Sequence of chain 2.A:
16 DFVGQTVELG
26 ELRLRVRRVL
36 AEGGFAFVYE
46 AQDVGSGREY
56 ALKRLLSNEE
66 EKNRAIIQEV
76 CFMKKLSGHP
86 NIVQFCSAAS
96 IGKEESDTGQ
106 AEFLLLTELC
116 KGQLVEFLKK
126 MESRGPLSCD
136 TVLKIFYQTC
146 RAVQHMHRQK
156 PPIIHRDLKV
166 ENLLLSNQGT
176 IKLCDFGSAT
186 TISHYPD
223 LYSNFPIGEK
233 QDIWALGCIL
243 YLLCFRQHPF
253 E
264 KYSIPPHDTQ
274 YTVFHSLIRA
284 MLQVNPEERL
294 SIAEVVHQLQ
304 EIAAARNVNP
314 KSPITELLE

This protein binds this small molecule.
Small molecule (SMILES): O=C1NC(=O)c2c1c(-c1ccccc1)cc1[nH]c3ccc(O)cc3c21

Binding-site contacts:
Ligand atom C5 contacts residue CYS115 of chain 2.A at 3.9 Å (hydrophobic).
Ligand atom O1 contacts residue LEU114 of chain 2.A at 3.9 Å.
Ligand atom O2 contacts residue THR112 of chain 2.A at 2.7 Å (h-bond).
Ligand atom O1 contacts residue LEU169 of chain 2.A at 3.9 Å.
Ligand atom C10 contacts residue GLU74 of chain 2.A at 3.6 Å.
Ligand atom C11 contacts residue CYS179 of chain 2.A at 3.3 Å (hydrophobic).
Ligand atom N2 contacts residue ALA36 of chain 2.A at 3.5 Å.
Ligand atom C6 contacts residue THR112 of chain 2.A at 3.6 Å.
Ligand atom C11 contacts residue GLU74 of chain 2.A at 3.9 Å.
Ligand atom C18 contacts residue GLN118 of chain 2.A at 3.9 Å.
Ligand atom C10 contacts residue CYS179 of chain 2.A at 3.8 Å (hydrophobic).
Ligand atom N1 contacts residue GLU113 of chain 2.A at 2.8 Å (salt-bridge).
Ligand atom C17 contacts residue LEU35 of chain 2.A at 3.8 Å (hydrophobic).
Ligand atom C5 contacts residue GLU113 of chain 2.A at 3.9 Å.
Ligand atom C5 contacts residue ALA56 of chain 2.A at 3.6 Å (hydrophobic).
Ligand atom O2 contacts residue GLU113 of chain 2.A at 3.6 Å.
Ligand atom C10 contacts residue MET78 of chain 2.A at 3.8 Å (hydrophobic).
Ligand atom C15 contacts residue LEU169 of chain 2.A at 3.9 Å (hydrophobic).
Ligand atom N1 contacts residue LEU169 of chain 2.A at 3.8 Å.
Ligand atom C3 contacts residue ALA56 of chain 2.A at 4.0 Å (hydrophobic).
Ligand atom N1 contacts residue CYS115 of chain 2.A at 4.0 Å.
Ligand atom C10 contacts residue LYS58 of chain 2.A at 3.5 Å.
Ligand atom C6 contacts residue GLU113 of chain 2.A at 3.6 Å.
Ligand atom N1 contacts residue ALA56 of chain 2.A at 3.2 Å.
Ligand atom C6 contacts residue LEU169 of chain 2.A at 3.8 Å (hydrophobic).
Ligand atom O2 contacts residue VAL88 of chain 2.A at 4.0 Å.
Ligand atom O3 contacts residue GLY117 of chain 2.A at 3.3 Å.
Ligand atom C5 contacts residue LEU169 of chain 2.A at 3.5 Å (hydrophobic).
Ligand atom C13 contacts residue LEU169 of chain 2.A at 3.9 Å (hydrophobic).
Ligand atom C12 contacts residue CYS179 of chain 2.A at 3.5 Å (hydrophobic).
Ligand atom C6 contacts residue ALA56 of chain 2.A at 3.4 Å (hydrophobic).
Ligand atom C18 contacts residue LEU35 of chain 2.A at 3.7 Å (hydrophobic).
Ligand atom C4 contacts residue LEU169 of chain 2.A at 3.5 Å (hydrophobic).
Ligand atom C16 contacts residue LEU35 of chain 2.A at 3.9 Å (hydrophobic).
Ligand atom C9 contacts residue LYS58 of chain 2.A at 3.8 Å.
Ligand atom C20 contacts residue LEU35 of chain 2.A at 4.0 Å (hydrophobic).
Ligand atom O2 contacts residue ALA56 of chain 2.A at 3.7 Å.
Ligand atom C3 contacts residue LEU169 of chain 2.A at 3.7 Å (hydrophobic).
Ligand atom O1 contacts residue CYS115 of chain 2.A at 3.1 Å (h-bond).
Ligand atom C1 contacts residue VAL43 of chain 2.A at 3.9 Å (hydrophobic).